Binding-site contacts:
Ligand atom N contacts residue DAL1 of chain 1.Q at 3.6 Å.
Ligand atom N contacts residue SER241 of chain 1.D at 2.8 Å (h-bond).
Ligand atom O contacts residue ASP242 of chain 1.D at 3.8 Å.
Ligand atom O contacts residue TYR220 of chain 1.D at 4.3 Å.
Ligand atom CB contacts residue PRO217 of chain 1.D at 4.2 Å (hydrophobic).
Ligand atom CA contacts residue PRO217 of chain 1.D at 4.3 Å (hydrophobic).
Ligand atom CB contacts residue SER241 of chain 1.D at 4.0 Å.
Ligand atom C contacts residue MSE179 of chain 1.D at 3.7 Å.
Ligand atom O contacts residue GLN243 of chain 1.D at 3.0 Å (h-bond).
Ligand atom CB contacts residue ASN216 of chain 1.D at 3.2 Å.
Ligand atom C contacts residue GLU152 of chain 1.D at 3.9 Å.
Ligand atom C contacts residue ASN216 of chain 1.D at 3.7 Å.
Ligand atom C contacts residue TYR220 of chain 1.D at 4.0 Å (hydrophobic).
Ligand atom O contacts residue MSE179 of chain 1.D at 3.6 Å.
Ligand atom N contacts residue GLU152 of chain 1.D at 2.8 Å (salt-bridge).
Ligand atom O contacts residue DAL1 of chain 1.Q at 2.3 Å (h-bond).
Ligand atom CA contacts residue TYR220 of chain 1.D at 3.8 Å (hydrophobic).
Ligand atom CB contacts residue DAL1 of chain 1.Q at 3.1 Å.
Ligand atom CB contacts residue MSE179 of chain 1.D at 4.0 Å.
Ligand atom C contacts residue GLN243 of chain 1.D at 3.9 Å.
Ligand atom CA contacts residue GLU152 of chain 1.D at 3.7 Å.
Ligand atom N contacts residue TYR220 of chain 1.D at 4.0 Å.
Ligand atom O contacts residue GLU152 of chain 1.D at 3.8 Å.
Ligand atom CA contacts residue SER241 of chain 1.D at 3.5 Å.
Ligand atom N contacts residue ASP242 of chain 1.D at 3.1 Å (salt-bridge).
Ligand atom CB contacts residue LEU156 of chain 1.D at 3.9 Å (hydrophobic).
Ligand atom CA contacts residue DAL1 of chain 1.Q at 2.4 Å.
Ligand atom CA contacts residue ASP242 of chain 1.D at 4.3 Å.
Ligand atom O contacts residue SER95 of chain 1.D at 3.7 Å.
Ligand atom C contacts residue DAL1 of chain 1.Q at 1.3 Å.
Ligand atom N contacts residue GLN243 of chain 1.D at 4.3 Å.
Ligand atom CA contacts residue ASN216 of chain 1.D at 3.3 Å.

A protein and the small-molecule ligand that binds it are described below.
Small molecule (SMILES): C[C@@H](N)C(=O)O

Sequence of chain 1.D:
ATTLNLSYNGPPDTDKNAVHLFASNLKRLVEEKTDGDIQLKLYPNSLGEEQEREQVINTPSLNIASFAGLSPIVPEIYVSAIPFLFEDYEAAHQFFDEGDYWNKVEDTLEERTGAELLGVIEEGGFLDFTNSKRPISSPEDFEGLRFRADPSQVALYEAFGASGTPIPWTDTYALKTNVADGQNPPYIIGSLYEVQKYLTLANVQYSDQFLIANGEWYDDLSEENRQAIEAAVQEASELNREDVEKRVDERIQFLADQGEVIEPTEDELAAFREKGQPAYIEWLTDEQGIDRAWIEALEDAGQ